Binding-site contacts:
Ligand atom C7 contacts residue ILE851 of chain 1.B at 4.5 Å (hydrophobic).
Ligand atom O5 contacts residue ASN621 of chain 1.C at 2.4 Å (h-bond).
Ligand atom C8 contacts residue GLN649 of chain 1.C at 3.5 Å.
Ligand atom C5 contacts residue ASN621 of chain 1.C at 3.7 Å.
Ligand atom C3 contacts residue ASN621 of chain 1.C at 3.6 Å.
Ligand atom O5 contacts residue THR623 of chain 1.C at 4.2 Å.
Ligand atom C1 contacts residue ASN621 of chain 1.C at 1.4 Å.
Ligand atom C1 contacts residue THR623 of chain 1.C at 4.4 Å.
Ligand atom O7 contacts residue CYS852 of chain 1.B at 4.3 Å.
Ligand atom C8 contacts residue ILE851 of chain 1.B at 4.4 Å (hydrophobic).
Ligand atom C7 contacts residue ASN621 of chain 1.C at 3.1 Å.
Ligand atom C2 contacts residue ASN621 of chain 1.C at 2.4 Å.
Ligand atom C4 contacts residue ASN621 of chain 1.C at 4.2 Å.
Ligand atom O7 contacts residue ILE851 of chain 1.B at 3.7 Å.
Ligand atom O7 contacts residue ASN621 of chain 1.C at 3.1 Å (h-bond).
Ligand atom C7 contacts residue GLN649 of chain 1.C at 4.5 Å.
Ligand atom C8 contacts residue ASN621 of chain 1.C at 4.3 Å.
Ligand atom N2 contacts residue ASN621 of chain 1.C at 2.8 Å (h-bond).

The small molecule below binds the protein below.
Small molecule (SMILES): CC(=O)N[C@H]1[C@H](O[C@H]2[C@H](O)[C@@H](NC(C)=O)CO[C@@H]2CO)O[C@H](CO)[C@@H](O[C@@H]2O[C@H](CO)[C@@H](O)[C@H](O)[C@@H]2O)[C@@H]1O

Sequence of chain 1.C:
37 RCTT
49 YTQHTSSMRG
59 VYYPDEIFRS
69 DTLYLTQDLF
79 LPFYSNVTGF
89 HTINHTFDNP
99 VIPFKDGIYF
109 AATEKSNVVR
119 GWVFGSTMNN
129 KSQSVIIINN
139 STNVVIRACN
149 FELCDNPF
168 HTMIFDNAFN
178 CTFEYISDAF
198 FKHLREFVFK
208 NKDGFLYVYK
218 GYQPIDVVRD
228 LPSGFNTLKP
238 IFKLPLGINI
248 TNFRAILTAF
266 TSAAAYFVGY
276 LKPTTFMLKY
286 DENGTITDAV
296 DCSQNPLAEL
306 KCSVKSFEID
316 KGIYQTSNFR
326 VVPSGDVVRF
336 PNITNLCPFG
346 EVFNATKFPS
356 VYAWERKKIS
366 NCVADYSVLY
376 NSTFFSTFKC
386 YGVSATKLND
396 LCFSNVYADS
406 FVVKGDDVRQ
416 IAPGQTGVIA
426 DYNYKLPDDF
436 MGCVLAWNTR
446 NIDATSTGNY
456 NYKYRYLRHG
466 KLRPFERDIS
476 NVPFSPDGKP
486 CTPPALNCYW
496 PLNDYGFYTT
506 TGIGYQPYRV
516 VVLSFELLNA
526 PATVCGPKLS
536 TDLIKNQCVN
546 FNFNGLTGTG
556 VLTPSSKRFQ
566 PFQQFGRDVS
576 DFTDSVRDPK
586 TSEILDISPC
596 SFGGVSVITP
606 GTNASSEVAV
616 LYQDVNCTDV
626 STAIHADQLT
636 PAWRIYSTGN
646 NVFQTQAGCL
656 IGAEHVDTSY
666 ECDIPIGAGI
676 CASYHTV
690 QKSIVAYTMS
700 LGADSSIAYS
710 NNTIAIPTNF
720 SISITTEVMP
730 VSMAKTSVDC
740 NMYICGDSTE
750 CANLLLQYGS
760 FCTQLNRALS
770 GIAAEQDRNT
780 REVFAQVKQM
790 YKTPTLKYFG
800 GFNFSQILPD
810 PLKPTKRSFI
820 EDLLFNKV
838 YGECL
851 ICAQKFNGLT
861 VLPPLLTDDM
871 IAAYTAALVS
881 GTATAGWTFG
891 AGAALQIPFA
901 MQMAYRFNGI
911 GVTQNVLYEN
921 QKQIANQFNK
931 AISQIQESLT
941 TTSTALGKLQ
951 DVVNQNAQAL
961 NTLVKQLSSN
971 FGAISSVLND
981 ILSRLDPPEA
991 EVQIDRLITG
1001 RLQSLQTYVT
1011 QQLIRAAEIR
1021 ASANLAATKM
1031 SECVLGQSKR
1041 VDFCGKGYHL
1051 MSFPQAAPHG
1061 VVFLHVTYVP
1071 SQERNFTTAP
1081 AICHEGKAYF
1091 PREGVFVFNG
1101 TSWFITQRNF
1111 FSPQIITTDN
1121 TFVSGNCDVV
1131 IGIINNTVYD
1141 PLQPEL

Sequence of chain 1.B:
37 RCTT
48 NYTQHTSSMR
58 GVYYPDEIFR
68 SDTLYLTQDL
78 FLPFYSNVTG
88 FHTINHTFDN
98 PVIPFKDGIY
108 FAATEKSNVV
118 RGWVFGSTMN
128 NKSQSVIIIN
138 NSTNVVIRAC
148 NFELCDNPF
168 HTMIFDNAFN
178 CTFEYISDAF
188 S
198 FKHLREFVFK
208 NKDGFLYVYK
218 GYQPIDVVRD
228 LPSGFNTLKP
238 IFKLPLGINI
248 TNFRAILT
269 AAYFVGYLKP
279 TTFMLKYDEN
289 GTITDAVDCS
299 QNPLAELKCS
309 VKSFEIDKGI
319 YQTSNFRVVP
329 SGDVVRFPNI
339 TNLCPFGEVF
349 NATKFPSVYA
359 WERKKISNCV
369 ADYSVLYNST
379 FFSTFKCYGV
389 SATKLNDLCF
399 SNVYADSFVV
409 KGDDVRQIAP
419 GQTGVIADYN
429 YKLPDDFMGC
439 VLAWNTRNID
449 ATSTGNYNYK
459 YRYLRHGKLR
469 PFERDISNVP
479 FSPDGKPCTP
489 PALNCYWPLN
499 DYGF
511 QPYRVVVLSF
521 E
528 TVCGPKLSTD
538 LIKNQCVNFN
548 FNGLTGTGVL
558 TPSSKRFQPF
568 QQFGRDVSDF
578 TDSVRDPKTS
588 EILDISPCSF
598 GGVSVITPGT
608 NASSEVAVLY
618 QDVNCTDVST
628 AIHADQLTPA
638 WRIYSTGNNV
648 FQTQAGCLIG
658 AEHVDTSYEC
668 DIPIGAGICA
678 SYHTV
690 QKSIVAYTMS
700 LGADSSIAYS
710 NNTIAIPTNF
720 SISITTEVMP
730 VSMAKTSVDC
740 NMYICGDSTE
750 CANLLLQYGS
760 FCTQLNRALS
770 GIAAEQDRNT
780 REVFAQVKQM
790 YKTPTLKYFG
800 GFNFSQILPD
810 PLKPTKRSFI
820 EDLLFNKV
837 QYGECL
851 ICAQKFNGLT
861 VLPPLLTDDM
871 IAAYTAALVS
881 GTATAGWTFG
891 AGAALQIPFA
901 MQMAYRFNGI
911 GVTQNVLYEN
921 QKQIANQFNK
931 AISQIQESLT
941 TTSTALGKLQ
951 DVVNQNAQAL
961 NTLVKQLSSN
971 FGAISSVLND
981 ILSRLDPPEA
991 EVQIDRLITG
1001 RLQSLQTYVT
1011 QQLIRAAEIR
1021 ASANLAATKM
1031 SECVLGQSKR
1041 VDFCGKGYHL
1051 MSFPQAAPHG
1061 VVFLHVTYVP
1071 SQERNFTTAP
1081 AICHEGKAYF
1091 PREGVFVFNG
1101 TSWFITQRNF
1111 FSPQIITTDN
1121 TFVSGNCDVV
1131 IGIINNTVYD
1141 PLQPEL